Sequence of chain 1.D:
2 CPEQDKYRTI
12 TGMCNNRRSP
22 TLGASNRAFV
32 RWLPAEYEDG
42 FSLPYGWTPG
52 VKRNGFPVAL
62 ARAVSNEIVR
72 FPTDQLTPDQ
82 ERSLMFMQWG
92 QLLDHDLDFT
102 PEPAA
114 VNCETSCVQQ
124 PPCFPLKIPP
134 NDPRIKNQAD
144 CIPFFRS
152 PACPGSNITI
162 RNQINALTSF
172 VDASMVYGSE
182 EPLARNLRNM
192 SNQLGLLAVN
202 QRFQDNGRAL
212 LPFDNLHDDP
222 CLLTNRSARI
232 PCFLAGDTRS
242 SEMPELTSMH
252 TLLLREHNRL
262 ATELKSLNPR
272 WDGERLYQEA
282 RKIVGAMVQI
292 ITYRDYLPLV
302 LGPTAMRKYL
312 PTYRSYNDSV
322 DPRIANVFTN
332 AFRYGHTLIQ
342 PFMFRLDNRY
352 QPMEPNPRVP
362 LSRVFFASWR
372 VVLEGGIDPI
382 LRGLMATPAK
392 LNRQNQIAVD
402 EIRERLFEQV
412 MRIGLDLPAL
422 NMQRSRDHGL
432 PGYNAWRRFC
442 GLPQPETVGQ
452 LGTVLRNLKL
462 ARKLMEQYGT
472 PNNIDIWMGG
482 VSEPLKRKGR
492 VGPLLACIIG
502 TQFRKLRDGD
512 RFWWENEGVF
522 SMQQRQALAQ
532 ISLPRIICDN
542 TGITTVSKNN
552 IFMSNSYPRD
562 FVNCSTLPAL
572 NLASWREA

Binding-site contacts:
Ligand atom NAN contacts residue HEM1 of chain 1.TB at 4.2 Å.
Ligand atom OAP contacts residue PRO221 of chain 1.D at 3.5 Å.
Ligand atom CAI contacts residue GLU103 of chain 1.D at 3.4 Å.
Ligand atom CAL contacts residue PRO221 of chain 1.D at 4.1 Å (hydrophobic).
Ligand atom CAG contacts residue PRO221 of chain 1.D at 4.0 Å (hydrophobic).
Ligand atom CAC contacts residue PHE100 of chain 1.D at 3.8 Å (hydrophobic).
Ligand atom CAF contacts residue PHE100 of chain 1.D at 4.1 Å (hydrophobic).
Ligand atom NAN contacts residue GLU103 of chain 1.D at 3.3 Å (salt-bridge).
Ligand atom CAR contacts residue THR239 of chain 1.D at 3.6 Å.
Ligand atom CAE contacts residue ARG240 of chain 1.D at 4.2 Å.
Ligand atom CAG contacts residue VAL411 of chain 1.D at 3.6 Å (hydrophobic).
Ligand atom CAG contacts residue MET412 of chain 1.D at 4.3 Å (hydrophobic).
Ligand atom CAX contacts residue SCN1 of chain 1.UB at 4.4 Å.
Ligand atom CAH contacts residue GLU117 of chain 1.D at 4.1 Å.
Ligand atom CAL contacts residue ASP219 of chain 1.D at 4.1 Å.
Ligand atom CAB contacts residue ARG240 of chain 1.D at 4.2 Å.
Ligand atom FAA contacts residue THR239 of chain 1.D at 3.1 Å.
Ligand atom OAP contacts residue VAL411 of chain 1.D at 3.2 Å (h-bond).
Ligand atom CAL contacts residue VAL411 of chain 1.D at 4.2 Å (hydrophobic).
Ligand atom CAI contacts residue HEM1 of chain 1.TB at 3.8 Å.
Ligand atom OAQ contacts residue GLU117 of chain 1.D at 4.4 Å.
Ligand atom CAE contacts residue SCN1 of chain 1.UB at 4.4 Å.
Ligand atom CAJ contacts residue GLU103 of chain 1.D at 3.9 Å.
Ligand atom CAD contacts residue PHE367 of chain 1.D at 4.3 Å (hydrophobic).
Ligand atom OAQ contacts residue ASP219 of chain 1.D at 4.4 Å.
Ligand atom CAU contacts residue PRO221 of chain 1.D at 3.8 Å (hydrophobic).
Ligand atom CAR contacts residue PHE100 of chain 1.D at 4.2 Å (hydrophobic).
Ligand atom CAU contacts residue VAL411 of chain 1.D at 3.9 Å (hydrophobic).
Ligand atom CAG contacts residue PHE367 of chain 1.D at 4.5 Å (hydrophobic).
Ligand atom CAB contacts residue THR239 of chain 1.D at 3.7 Å.
Ligand atom CAV contacts residue GLU117 of chain 1.D at 4.3 Å.

This protein binds this small molecule.
Small molecule (SMILES): Fc1ccc([C@@H]2CCNC[C@H]2COc2ccc3c(c2)OCO3)cc1